This small molecule binds to this protein.
Small molecule (SMILES): Oc1ccc(C(=C2CCc3cc(Br)ccc32)c2ccc(O)cc2)cc1

Sequence of chain 1.A:
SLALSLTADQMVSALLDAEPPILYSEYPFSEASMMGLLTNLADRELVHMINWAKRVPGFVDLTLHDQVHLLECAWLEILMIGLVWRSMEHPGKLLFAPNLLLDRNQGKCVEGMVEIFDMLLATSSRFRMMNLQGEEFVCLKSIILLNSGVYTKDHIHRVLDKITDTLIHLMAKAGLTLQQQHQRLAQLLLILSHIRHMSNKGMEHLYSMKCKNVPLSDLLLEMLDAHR

Binding-site contacts:
Ligand atom C15 contacts residue PHE107 of chain 1.A at 3.8 Å (hydrophobic).
Ligand atom C09 contacts residue LEU228 of chain 1.A at 3.8 Å (hydrophobic).
Ligand atom O01 contacts residue LEU90 of chain 1.A at 3.7 Å.
Ligand atom O11 contacts residue LEU239 of chain 1.A at 3.9 Å.
Ligand atom C10 contacts residue THR50 of chain 1.A at 3.9 Å.
Ligand atom C21 contacts residue ILE127 of chain 1.A at 3.7 Å (hydrophobic).
Ligand atom C08 contacts residue ALA53 of chain 1.A at 3.8 Å (hydrophobic).
Ligand atom C12 contacts residue LEU49 of chain 1.A at 3.9 Å (hydrophobic).
Ligand atom O01 contacts residue GLU56 of chain 1.A at 2.8 Å (salt-bridge).
Ligand atom C12 contacts residue LEU228 of chain 1.A at 3.8 Å (hydrophobic).
Ligand atom C20 contacts residue LEU228 of chain 1.A at 3.9 Å (hydrophobic).
Ligand atom BR contacts residue GLU122 of chain 1.A at 3.9 Å.
Ligand atom C08 contacts residue LEU87 of chain 1.A at 4.0 Å (hydrophobic).
Ligand atom C25 contacts residue LEU94 of chain 1.A at 4.0 Å (hydrophobic).
Ligand atom C16 contacts residue LEU131 of chain 1.A at 4.0 Å (hydrophobic).
Ligand atom O11 contacts residue LEU243 of chain 1.A at 3.7 Å.
Ligand atom O11 contacts residue LEU228 of chain 1.A at 3.7 Å.
Ligand atom C12 contacts residue MET46 of chain 1.A at 3.7 Å (hydrophobic).
Ligand atom C09 contacts residue ALA53 of chain 1.A at 3.6 Å (hydrophobic).
Ligand atom C02 contacts residue GLU56 of chain 1.A at 3.5 Å.
Ligand atom C03 contacts residue PHE107 of chain 1.A at 4.1 Å (hydrophobic).
Ligand atom C23 contacts residue ILE127 of chain 1.A at 3.8 Å (hydrophobic).
Ligand atom C24 contacts residue PHE107 of chain 1.A at 4.1 Å (hydrophobic).
Ligand atom C12 contacts residue THR50 of chain 1.A at 3.9 Å.
Ligand atom C21 contacts residue MET124 of chain 1.A at 3.8 Å (hydrophobic).
Ligand atom BR contacts residue GLY123 of chain 1.A at 4.0 Å.
Ligand atom BR contacts residue HIS227 of chain 1.A at 3.8 Å.
Ligand atom C02 contacts residue LEU90 of chain 1.A at 4.1 Å (hydrophobic).
Ligand atom C25 contacts residue LEU90 of chain 1.A at 3.6 Å (hydrophobic).
Ligand atom BR contacts residue ILE127 of chain 1.A at 3.6 Å.
Ligand atom C19 contacts residue LEU228 of chain 1.A at 4.0 Å (hydrophobic).
Ligand atom O01 contacts residue ARG97 of chain 1.A at 3.3 Å (salt-bridge).
Ligand atom C03 contacts residue GLU56 of chain 1.A at 3.4 Å.
Ligand atom C10 contacts residue LEU228 of chain 1.A at 3.6 Å (hydrophobic).
Ligand atom C04 contacts residue ALA53 of chain 1.A at 3.8 Å (hydrophobic).
Ligand atom C13 contacts residue LEU49 of chain 1.A at 3.7 Å (hydrophobic).
Ligand atom C23 contacts residue MET124 of chain 1.A at 3.6 Å (hydrophobic).
Ligand atom O11 contacts residue THR50 of chain 1.A at 3.1 Å (h-bond).
Ligand atom BR contacts residue MET124 of chain 1.A at 3.7 Å.
Ligand atom C03 contacts residue ALA53 of chain 1.A at 4.0 Å (hydrophobic).